Binding-site contacts:
Ligand atom C32 contacts residue VAL92 of chain 1.A at 3.9 Å (hydrophobic).
Ligand atom C9 contacts residue VAL96 of chain 1.A at 3.7 Å (hydrophobic).
Ligand atom C25 contacts residue PHE71 of chain 1.A at 3.7 Å (hydrophobic).
Ligand atom C14 contacts residue MET74 of chain 1.A at 3.5 Å (hydrophobic).
Ligand atom C4 contacts residue THR109 of chain 1.A at 3.4 Å.
Ligand atom C31 contacts residue PHE113 of chain 1.A at 3.7 Å (hydrophobic).
Ligand atom C26 contacts residue THR109 of chain 1.A at 3.8 Å.
Ligand atom S7 contacts residue LEU110 of chain 1.A at 4.0 Å.
Ligand atom C2 contacts residue ARG106 of chain 1.A at 3.3 Å.
Ligand atom N3 contacts residue PHE97 of chain 1.A at 3.7 Å.
Ligand atom C13 contacts residue PHE71 of chain 1.A at 4.0 Å (hydrophobic).
Ligand atom C6 contacts residue VAL96 of chain 1.A at 3.9 Å (hydrophobic).
Ligand atom N1 contacts residue THR109 of chain 1.A at 3.5 Å.
Ligand atom C24 contacts residue PHE71 of chain 1.A at 3.6 Å (hydrophobic).
Ligand atom C12 contacts residue PHE71 of chain 1.A at 3.8 Å (hydrophobic).
Ligand atom C2 contacts residue PHE97 of chain 1.A at 4.0 Å (hydrophobic).
Ligand atom C2 contacts residue LEU110 of chain 1.A at 4.0 Å (hydrophobic).
Ligand atom O29 contacts residue ARG106 of chain 1.A at 2.9 Å (salt-bridge).
Ligand atom N3 contacts residue ARG106 of chain 1.A at 4.0 Å.
Ligand atom C22 contacts residue THR109 of chain 1.A at 4.0 Å.
Ligand atom C25 contacts residue HIS67 of chain 1.A at 3.6 Å.
Ligand atom C8 contacts residue VAL96 of chain 1.A at 3.8 Å (hydrophobic).
Ligand atom C11 contacts residue ALA70 of chain 1.A at 3.9 Å (hydrophobic).
Ligand atom N18 contacts residue MET74 of chain 1.A at 3.8 Å.
Ligand atom N19 contacts residue THR109 of chain 1.A at 3.5 Å.
Ligand atom C12 contacts residue ALA70 of chain 1.A at 4.0 Å (hydrophobic).
Ligand atom N3 contacts residue LEU110 of chain 1.A at 3.6 Å.
Ligand atom C28 contacts residue ARG106 of chain 1.A at 3.4 Å.
Ligand atom C12 contacts residue MET74 of chain 1.A at 3.5 Å (hydrophobic).
Ligand atom C27 contacts residue THR109 of chain 1.A at 3.8 Å.
Ligand atom C15 contacts residue MET74 of chain 1.A at 3.9 Å (hydrophobic).
Ligand atom N1 contacts residue ARG106 of chain 1.A at 3.6 Å.
Ligand atom C5 contacts residue THR109 of chain 1.A at 4.0 Å.
Ligand atom C20 contacts residue THR109 of chain 1.A at 3.9 Å.
Ligand atom C5 contacts residue VAL96 of chain 1.A at 3.8 Å (hydrophobic).
Ligand atom O30 contacts residue ARG106 of chain 1.A at 3.1 Å (salt-bridge).
Ligand atom S7 contacts residue VAL96 of chain 1.A at 3.9 Å.
Ligand atom C31 contacts residue MET74 of chain 1.A at 3.9 Å (hydrophobic).
Ligand atom C16 contacts residue VAL96 of chain 1.A at 3.7 Å (hydrophobic).
Ligand atom C11 contacts residue MET74 of chain 1.A at 3.7 Å (hydrophobic).

Sequence of chain 1.A:
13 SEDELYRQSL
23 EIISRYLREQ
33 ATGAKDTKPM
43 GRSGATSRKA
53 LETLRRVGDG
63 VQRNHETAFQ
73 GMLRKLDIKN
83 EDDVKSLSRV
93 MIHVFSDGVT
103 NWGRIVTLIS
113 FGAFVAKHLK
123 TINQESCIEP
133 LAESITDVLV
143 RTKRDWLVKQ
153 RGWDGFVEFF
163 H

The protein below binds the small molecule below.
Small molecule (SMILES): CCc1sc2ncnc(N[C@H](Cc3ccccc3)C(=O)O)c2c1-c1cccc2[nH]ccc12